Sequence of chain 1.B:
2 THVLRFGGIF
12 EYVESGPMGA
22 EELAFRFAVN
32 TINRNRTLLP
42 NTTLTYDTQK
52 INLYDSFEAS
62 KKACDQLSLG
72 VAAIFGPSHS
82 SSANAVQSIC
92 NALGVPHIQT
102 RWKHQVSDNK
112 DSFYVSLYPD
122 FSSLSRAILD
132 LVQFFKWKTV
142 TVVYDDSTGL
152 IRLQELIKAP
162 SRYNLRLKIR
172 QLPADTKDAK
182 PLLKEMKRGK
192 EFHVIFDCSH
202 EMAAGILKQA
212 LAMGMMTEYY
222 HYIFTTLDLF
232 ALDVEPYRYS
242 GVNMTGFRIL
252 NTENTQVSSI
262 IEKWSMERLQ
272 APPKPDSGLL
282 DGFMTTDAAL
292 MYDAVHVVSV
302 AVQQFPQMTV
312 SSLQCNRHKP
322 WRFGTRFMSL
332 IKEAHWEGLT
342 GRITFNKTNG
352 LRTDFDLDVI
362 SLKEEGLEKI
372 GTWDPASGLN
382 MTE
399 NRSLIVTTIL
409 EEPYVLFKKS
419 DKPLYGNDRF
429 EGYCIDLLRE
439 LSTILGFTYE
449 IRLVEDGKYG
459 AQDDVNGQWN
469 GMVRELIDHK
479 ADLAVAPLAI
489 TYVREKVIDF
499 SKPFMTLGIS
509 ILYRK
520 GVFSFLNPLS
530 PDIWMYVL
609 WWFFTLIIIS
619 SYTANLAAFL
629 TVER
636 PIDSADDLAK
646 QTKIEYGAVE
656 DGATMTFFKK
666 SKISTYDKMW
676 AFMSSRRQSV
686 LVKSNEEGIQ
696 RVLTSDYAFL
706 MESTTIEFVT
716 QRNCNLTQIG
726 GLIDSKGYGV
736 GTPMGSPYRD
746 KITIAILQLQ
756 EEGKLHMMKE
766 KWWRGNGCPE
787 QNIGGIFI

Binding-site contacts:
Ligand atom N contacts residue ALA487 of chain 1.B at 4.4 Å.
Ligand atom CB contacts residue TYR457 of chain 1.B at 3.5 Å (hydrophobic).
Ligand atom O contacts residue LEU486 of chain 1.B at 3.5 Å.
Ligand atom CD contacts residue THR659 of chain 1.B at 3.4 Å.
Ligand atom C contacts residue GLU707 of chain 1.B at 4.2 Å.
Ligand atom CA contacts residue ALA658 of chain 1.B at 4.1 Å (hydrophobic).
Ligand atom OE2 contacts residue GLY657 of chain 1.B at 3.7 Å.
Ligand atom OE2 contacts residue GLU707 of chain 1.B at 4.2 Å.
Ligand atom O contacts residue ARG492 of chain 1.B at 2.9 Å (salt-bridge).
Ligand atom OXT contacts residue GLY657 of chain 1.B at 3.3 Å.
Ligand atom CD contacts residue ALA658 of chain 1.B at 4.4 Å (hydrophobic).
Ligand atom O contacts residue ALA658 of chain 1.B at 4.2 Å.
Ligand atom CG contacts residue GLU707 of chain 1.B at 3.7 Å.
Ligand atom C contacts residue ALA487 of chain 1.B at 4.0 Å (hydrophobic).
Ligand atom N contacts residue TYR457 of chain 1.B at 3.8 Å.
Ligand atom CD contacts residue GLU707 of chain 1.B at 3.9 Å.
Ligand atom N contacts residue PRO485 of chain 1.B at 2.8 Å (h-bond).
Ligand atom N contacts residue TYR733 of chain 1.B at 3.9 Å.
Ligand atom C contacts residue ALA658 of chain 1.B at 3.7 Å (hydrophobic).
Ligand atom N contacts residue GLU707 of chain 1.B at 2.7 Å (salt-bridge).
Ligand atom C contacts residue PRO485 of chain 1.B at 4.1 Å (hydrophobic).
Ligand atom O contacts residue PRO485 of chain 1.B at 3.5 Å (h-bond).
Ligand atom CB contacts residue ALA658 of chain 1.B at 4.4 Å (hydrophobic).
Ligand atom CA contacts residue PRO485 of chain 1.B at 4.0 Å (hydrophobic).
Ligand atom OXT contacts residue ALA658 of chain 1.B at 2.8 Å (h-bond).
Ligand atom O contacts residue TYR457 of chain 1.B at 3.5 Å.
Ligand atom CB contacts residue GLY657 of chain 1.B at 4.4 Å.
Ligand atom O contacts residue ALA487 of chain 1.B at 2.9 Å (h-bond).
Ligand atom OXT contacts residue ARG492 of chain 1.B at 2.8 Å (salt-bridge).
Ligand atom CA contacts residue TYR457 of chain 1.B at 3.9 Å (hydrophobic).
Ligand atom OE2 contacts residue ALA658 of chain 1.B at 3.2 Å (h-bond).
Ligand atom CB contacts residue GLU707 of chain 1.B at 4.2 Å.
Ligand atom C contacts residue TYR457 of chain 1.B at 3.4 Å (hydrophobic).
Ligand atom OE1 contacts residue THR659 of chain 1.B at 2.7 Å (h-bond).
Ligand atom OE1 contacts residue GLU707 of chain 1.B at 3.7 Å.
Ligand atom CD contacts residue VAL654 of chain 1.B at 4.4 Å (hydrophobic).
Ligand atom OE2 contacts residue THR659 of chain 1.B at 3.0 Å (h-bond).
Ligand atom C contacts residue ARG492 of chain 1.B at 3.5 Å.
Ligand atom CA contacts residue GLU707 of chain 1.B at 3.3 Å.
Ligand atom OXT contacts residue TYR457 of chain 1.B at 3.2 Å.

The small molecule below binds the protein below.
Small molecule (SMILES): N[C@@H](CCC(=O)O)C(=O)O